The protein below binds the small molecule below.
Small molecule (SMILES): CC(=O)N[C@H]1[C@H](O[C@H]2[C@H](O)[C@@H](NC(C)=O)CO[C@@H]2CO)O[C@H](CO)[C@@H](O)[C@@H]1O

Sequence of chain 1.B:
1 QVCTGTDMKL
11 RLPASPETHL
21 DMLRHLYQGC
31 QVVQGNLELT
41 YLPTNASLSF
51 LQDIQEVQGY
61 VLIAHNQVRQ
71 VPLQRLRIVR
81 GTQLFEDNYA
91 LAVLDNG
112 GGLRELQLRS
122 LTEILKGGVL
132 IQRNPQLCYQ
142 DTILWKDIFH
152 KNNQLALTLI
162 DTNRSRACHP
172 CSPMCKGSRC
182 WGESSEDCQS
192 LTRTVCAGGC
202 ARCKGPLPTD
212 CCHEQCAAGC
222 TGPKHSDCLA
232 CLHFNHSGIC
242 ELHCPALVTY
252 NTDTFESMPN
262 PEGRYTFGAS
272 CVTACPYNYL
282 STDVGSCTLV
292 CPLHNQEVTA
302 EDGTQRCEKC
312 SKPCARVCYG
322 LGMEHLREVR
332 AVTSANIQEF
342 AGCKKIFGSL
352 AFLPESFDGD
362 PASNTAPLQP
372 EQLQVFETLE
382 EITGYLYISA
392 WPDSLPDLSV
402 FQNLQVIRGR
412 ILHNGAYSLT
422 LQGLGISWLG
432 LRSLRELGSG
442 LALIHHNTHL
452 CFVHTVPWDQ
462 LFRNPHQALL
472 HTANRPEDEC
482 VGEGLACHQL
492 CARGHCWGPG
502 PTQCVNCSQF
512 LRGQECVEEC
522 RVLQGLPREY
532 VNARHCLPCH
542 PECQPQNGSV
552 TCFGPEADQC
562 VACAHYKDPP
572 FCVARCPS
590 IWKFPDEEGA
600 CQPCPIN

Binding-site contacts:
Ligand atom C3 contacts residue ASN548 of chain 1.B at 3.8 Å.
Ligand atom O7 contacts residue ASN548 of chain 1.B at 3.6 Å.
Ligand atom C1 contacts residue ASN548 of chain 1.B at 1.5 Å.
Ligand atom N2 contacts residue ASN548 of chain 1.B at 2.8 Å (h-bond).
Ligand atom C7 contacts residue ASN548 of chain 1.B at 3.3 Å.
Ligand atom C2 contacts residue ASN548 of chain 1.B at 2.4 Å.
Ligand atom C5 contacts residue ASN548 of chain 1.B at 3.6 Å.
Ligand atom C8 contacts residue ASN548 of chain 1.B at 4.1 Å.
Ligand atom C8 contacts residue GLN547 of chain 1.B at 3.7 Å.
Ligand atom C4 contacts residue ASN548 of chain 1.B at 4.2 Å.
Ligand atom O5 contacts residue ASN548 of chain 1.B at 2.3 Å (h-bond).